Sequence of chain 1.J:
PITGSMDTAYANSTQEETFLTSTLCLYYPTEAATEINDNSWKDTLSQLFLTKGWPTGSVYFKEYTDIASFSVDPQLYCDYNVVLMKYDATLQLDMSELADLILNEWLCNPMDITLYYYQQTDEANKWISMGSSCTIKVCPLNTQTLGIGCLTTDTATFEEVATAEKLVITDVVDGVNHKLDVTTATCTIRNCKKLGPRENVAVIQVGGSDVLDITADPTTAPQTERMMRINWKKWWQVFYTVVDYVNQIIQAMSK

A small-molecule ligand and the protein it binds are described below.
Small molecule (SMILES): CC(=O)N[C@H]1[C@H](O[C@H]2[C@H](O)[C@@H](NC(C)=O)CO[C@@H]2CO)O[C@H](CO)[C@@H](O)[C@@H]1O

Binding-site contacts:
Ligand atom O5 contacts residue ASN12 of chain 1.J at 2.7 Å (h-bond).
Ligand atom N2 contacts residue ASN12 of chain 1.J at 3.8 Å.
Ligand atom C1 contacts residue ASN12 of chain 1.J at 2.1 Å.
Ligand atom O7 contacts residue ASN12 of chain 1.J at 3.7 Å.
Ligand atom C2 contacts residue ASN12 of chain 1.J at 3.2 Å.
Ligand atom C7 contacts residue ASN12 of chain 1.J at 3.9 Å.
Ligand atom C5 contacts residue ASN12 of chain 1.J at 4.1 Å.